Binding-site contacts:
Ligand atom O1 contacts residue TYR50 of chain 1.I at 2.6 Å (h-bond).
Ligand atom C6 contacts residue ARG170 of chain 1.I at 3.4 Å.
Ligand atom C3 contacts residue ARG357 of chain 1.I at 3.8 Å.
Ligand atom O3 contacts residue ARG357 of chain 1.I at 3.1 Å (salt-bridge).
Ligand atom O1 contacts residue TRP326 of chain 1.I at 3.8 Å.
Ligand atom O2 contacts residue ARG357 of chain 1.I at 2.5 Å (salt-bridge).
Ligand atom O6B contacts residue HIS28 of chain 1.I at 3.1 Å (h-bond).
Ligand atom C3 contacts residue TRP326 of chain 1.I at 3.8 Å (hydrophobic).
Ligand atom O6A contacts residue MET258 of chain 1.I at 3.6 Å.
Ligand atom C6 contacts residue MET258 of chain 1.I at 3.5 Å (hydrophobic).
Ligand atom C2 contacts residue ASP355 of chain 1.I at 3.9 Å.
Ligand atom C2 contacts residue ARG357 of chain 1.I at 3.8 Å.
Ligand atom O5 contacts residue TRP325 of chain 1.I at 2.7 Å (h-bond).
Ligand atom O6A contacts residue TRP325 of chain 1.I at 3.7 Å.
Ligand atom C5 contacts residue ZN1 of chain 1.PA at 2.9 Å.
Ligand atom C5 contacts residue TRP326 of chain 1.I at 3.9 Å (hydrophobic).
Ligand atom C5 contacts residue TRP325 of chain 1.I at 3.5 Å (hydrophobic).
Ligand atom O6A contacts residue ARG170 of chain 1.I at 2.7 Å (salt-bridge).
Ligand atom C6 contacts residue HIS28 of chain 1.I at 3.9 Å.
Ligand atom O5 contacts residue ZN1 of chain 1.PA at 2.0 Å.
Ligand atom O6B contacts residue ARG170 of chain 1.I at 3.0 Å (salt-bridge).
Ligand atom O5 contacts residue HIS28 of chain 1.I at 3.7 Å.
Ligand atom O1 contacts residue ASP355 of chain 1.I at 3.4 Å (salt-bridge).
Ligand atom C1 contacts residue TYR50 of chain 1.I at 3.2 Å (hydrophobic).
Ligand atom O5 contacts residue ASP355 of chain 1.I at 3.2 Å (salt-bridge).
Ligand atom C2 contacts residue ZN1 of chain 1.PA at 3.9 Å.
Ligand atom O6B contacts residue HIS26 of chain 1.I at 3.3 Å (h-bond).
Ligand atom O3 contacts residue HIS49 of chain 1.I at 3.0 Å (h-bond).
Ligand atom C4 contacts residue ARG357 of chain 1.I at 3.6 Å.
Ligand atom C1 contacts residue TRP326 of chain 1.I at 3.6 Å (hydrophobic).
Ligand atom O5 contacts residue HIS26 of chain 1.I at 3.7 Å.
Ligand atom O6B contacts residue ZN1 of chain 1.PA at 2.4 Å.
Ligand atom O2 contacts residue HIS49 of chain 1.I at 3.4 Å (h-bond).
Ligand atom O4 contacts residue ARG357 of chain 1.I at 3.7 Å.
Ligand atom C4 contacts residue HIS28 of chain 1.I at 3.7 Å.
Ligand atom O6B contacts residue MET258 of chain 1.I at 3.1 Å.
Ligand atom O6A contacts residue SER223 of chain 1.I at 3.6 Å.
Ligand atom C6 contacts residue TRP325 of chain 1.I at 3.9 Å (hydrophobic).
Ligand atom C6 contacts residue ZN1 of chain 1.PA at 3.0 Å.
Ligand atom C4 contacts residue ZN1 of chain 1.PA at 3.5 Å.

Sequence of chain 1.I:
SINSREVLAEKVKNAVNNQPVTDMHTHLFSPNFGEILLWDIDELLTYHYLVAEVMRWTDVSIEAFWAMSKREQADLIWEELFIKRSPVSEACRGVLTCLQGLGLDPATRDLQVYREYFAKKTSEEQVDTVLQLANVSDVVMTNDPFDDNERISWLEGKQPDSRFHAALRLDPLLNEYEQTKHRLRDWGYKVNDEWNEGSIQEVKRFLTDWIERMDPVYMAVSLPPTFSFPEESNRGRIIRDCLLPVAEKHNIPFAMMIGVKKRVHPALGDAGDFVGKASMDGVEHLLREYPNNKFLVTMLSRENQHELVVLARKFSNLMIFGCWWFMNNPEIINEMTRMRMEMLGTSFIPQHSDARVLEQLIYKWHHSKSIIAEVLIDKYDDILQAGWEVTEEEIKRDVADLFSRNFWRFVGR

The small molecule below binds the protein below.
Small molecule (SMILES): O=C[C@H](O)[C@@H](O)[C@H](O)[C@H](O)C(=O)O